This small molecule binds to this protein.
Small molecule (SMILES): O=C(O)Cc1ccc2c(c1O)C(=O)c1c(O)cccc1C2=O

Sequence of chain 1.B:
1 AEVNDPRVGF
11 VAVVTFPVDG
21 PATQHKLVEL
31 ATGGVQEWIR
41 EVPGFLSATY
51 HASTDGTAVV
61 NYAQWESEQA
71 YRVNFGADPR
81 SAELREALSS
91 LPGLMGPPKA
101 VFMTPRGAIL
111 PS

Binding-site contacts:
Ligand atom C5 contacts residue ASN61 of chain 1.B at 3.7 Å.
Ligand atom O3 contacts residue TYR71 of chain 1.B at 3.0 Å (h-bond).
Ligand atom C14 contacts residue LEU88 of chain 1.B at 3.7 Å (hydrophobic).
Ligand atom O5 contacts residue ARG85 of chain 1.B at 3.1 Å (salt-bridge).
Ligand atom C11 contacts residue ARG85 of chain 1.B at 3.5 Å.
Ligand atom C4 contacts residue ASN61 of chain 1.B at 3.6 Å.
Ligand atom O3 contacts residue VAL14 of chain 1.B at 3.4 Å.
Ligand atom C6 contacts residue ALA63 of chain 1.B at 3.4 Å (hydrophobic).
Ligand atom C13 contacts residue PHE16 of chain 1.B at 3.8 Å (hydrophobic).
Ligand atom O1 contacts residue TYR71 of chain 1.B at 3.4 Å.
Ligand atom C13 contacts residue ARG85 of chain 1.B at 3.8 Å.
Ligand atom C11 contacts residue VAL14 of chain 1.B at 3.8 Å (hydrophobic).
Ligand atom C5 contacts residue TRP65 of chain 1.B at 3.8 Å (hydrophobic).
Ligand atom O6 contacts residue LEU84 of chain 1.B at 3.0 Å.
Ligand atom C10 contacts residue TYR50 of chain 1.B at 3.9 Å (hydrophobic).
Ligand atom C6 contacts residue TRP65 of chain 1.B at 3.4 Å (hydrophobic).
Ligand atom C2 contacts residue PHE75 of chain 1.B at 3.9 Å (hydrophobic).
Ligand atom C8 contacts residue ARG85 of chain 1.B at 3.7 Å.
Ligand atom O5 contacts residue TYR71 of chain 1.B at 3.6 Å.
Ligand atom O6 contacts residue TYR50 of chain 1.B at 3.5 Å (h-bond).
Ligand atom C6 contacts residue ASN61 of chain 1.B at 3.8 Å.
Ligand atom O3 contacts residue ARG85 of chain 1.B at 3.4 Å (salt-bridge).
Ligand atom C5 contacts residue ALA63 of chain 1.B at 3.6 Å (hydrophobic).
Ligand atom C1 contacts residue ALA48 of chain 1.B at 3.6 Å (hydrophobic).
Ligand atom C3 contacts residue PHE75 of chain 1.B at 3.8 Å (hydrophobic).
Ligand atom O1 contacts residue ALA12 of chain 1.B at 3.8 Å.
Ligand atom O2 contacts residue TYR71 of chain 1.B at 3.1 Å.
Ligand atom C2 contacts residue ASN61 of chain 1.B at 3.7 Å.
Ligand atom C12 contacts residue VAL14 of chain 1.B at 3.8 Å (hydrophobic).
Ligand atom O2 contacts residue VAL14 of chain 1.B at 3.5 Å.
Ligand atom C7 contacts residue TYR71 of chain 1.B at 3.9 Å (hydrophobic).
Ligand atom C7 contacts residue VAL14 of chain 1.B at 3.9 Å (hydrophobic).
Ligand atom C10 contacts residue PHE75 of chain 1.B at 4.0 Å (hydrophobic).
Ligand atom C3 contacts residue ASN61 of chain 1.B at 3.6 Å.
Ligand atom C15 contacts residue VAL14 of chain 1.B at 3.8 Å (hydrophobic).
Ligand atom C15 contacts residue PRO98 of chain 1.B at 3.9 Å (hydrophobic).
Ligand atom O1 contacts residue TRP65 of chain 1.B at 3.1 Å (h-bond).
Ligand atom C12 contacts residue ARG85 of chain 1.B at 3.9 Å.
Ligand atom C1 contacts residue ASN61 of chain 1.B at 3.8 Å.
Ligand atom O1 contacts residue ALA63 of chain 1.B at 3.3 Å.